Sequence of chain 1.A:
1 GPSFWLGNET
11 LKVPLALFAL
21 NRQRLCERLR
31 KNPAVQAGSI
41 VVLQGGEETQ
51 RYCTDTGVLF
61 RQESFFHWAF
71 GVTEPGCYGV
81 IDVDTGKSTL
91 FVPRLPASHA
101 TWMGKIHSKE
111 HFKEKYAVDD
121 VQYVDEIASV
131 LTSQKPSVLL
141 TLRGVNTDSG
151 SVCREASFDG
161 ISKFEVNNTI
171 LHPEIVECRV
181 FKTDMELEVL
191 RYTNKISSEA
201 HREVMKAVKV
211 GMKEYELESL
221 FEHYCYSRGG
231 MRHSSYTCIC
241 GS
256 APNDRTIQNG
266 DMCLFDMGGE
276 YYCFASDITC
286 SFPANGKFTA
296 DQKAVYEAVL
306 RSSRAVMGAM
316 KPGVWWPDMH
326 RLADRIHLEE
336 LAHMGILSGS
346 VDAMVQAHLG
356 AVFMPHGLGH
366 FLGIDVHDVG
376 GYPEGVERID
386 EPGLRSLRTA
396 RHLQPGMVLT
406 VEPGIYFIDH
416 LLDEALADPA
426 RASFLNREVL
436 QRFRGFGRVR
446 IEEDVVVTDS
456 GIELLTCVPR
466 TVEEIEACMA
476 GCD

Binding-site contacts:
Ligand atom C contacts residue HIS372 of chain 1.A at 3.8 Å.
Ligand atom CA contacts residue MN1 of chain 1.C at 4.1 Å.
Ligand atom N contacts residue MN1 of chain 1.D at 4.3 Å.
Ligand atom OXT contacts residue HIS365 of chain 1.A at 4.1 Å.
Ligand atom N contacts residue GLY1 of chain 1.F at 1.3 Å.
Ligand atom C contacts residue ARG393 of chain 1.A at 3.6 Å.
Ligand atom CD contacts residue OH1 of chain 1.E at 3.7 Å.
Ligand atom O contacts residue HIS372 of chain 1.A at 3.4 Å.
Ligand atom CD contacts residue ARG445 of chain 1.A at 4.0 Å.
Ligand atom CB contacts residue OH1 of chain 1.E at 4.5 Å.
Ligand atom CG contacts residue HIS361 of chain 1.A at 4.0 Å.
Ligand atom CA contacts residue HIS372 of chain 1.A at 4.5 Å.
Ligand atom OXT contacts residue HIS372 of chain 1.A at 4.1 Å.
Ligand atom CB contacts residue HIS361 of chain 1.A at 3.5 Å.
Ligand atom N contacts residue MN1 of chain 1.C at 3.9 Å.
Ligand atom N contacts residue GLU407 of chain 1.A at 3.7 Å.
Ligand atom OXT contacts residue GLY1 of chain 1.F at 4.0 Å.
Ligand atom OXT contacts residue ARG393 of chain 1.A at 2.9 Å (salt-bridge).
Ligand atom O contacts residue ARG393 of chain 1.A at 3.0 Å (salt-bridge).
Ligand atom N contacts residue OH1 of chain 1.E at 3.1 Å (h-bond).
Ligand atom O contacts residue GLY1 of chain 1.F at 3.1 Å.
Ligand atom CB contacts residue GLU407 of chain 1.A at 3.7 Å.
Ligand atom CG contacts residue GLY1 of chain 1.F at 3.6 Å.
Ligand atom CD contacts residue ASP271 of chain 1.A at 4.3 Å.
Ligand atom CG contacts residue ARG445 of chain 1.A at 4.5 Å.
Ligand atom CA contacts residue OH1 of chain 1.E at 3.8 Å.
Ligand atom C contacts residue HIS365 of chain 1.A at 4.4 Å.
Ligand atom CB contacts residue GLY1 of chain 1.F at 3.6 Å.
Ligand atom C contacts residue GLY1 of chain 1.F at 3.1 Å.
Ligand atom CD contacts residue GLY1 of chain 1.F at 2.5 Å.
Ligand atom CA contacts residue GLY1 of chain 1.F at 2.5 Å.
Ligand atom N contacts residue HIS372 of chain 1.A at 4.4 Å.
Ligand atom CD contacts residue GLU407 of chain 1.A at 4.2 Å.
Ligand atom CA contacts residue GLU407 of chain 1.A at 3.5 Å.

A small-molecule ligand and the protein it binds are described below.
Small molecule (SMILES): O=C(O)[C@@H]1CCCN1